Sequence of chain 1.D:
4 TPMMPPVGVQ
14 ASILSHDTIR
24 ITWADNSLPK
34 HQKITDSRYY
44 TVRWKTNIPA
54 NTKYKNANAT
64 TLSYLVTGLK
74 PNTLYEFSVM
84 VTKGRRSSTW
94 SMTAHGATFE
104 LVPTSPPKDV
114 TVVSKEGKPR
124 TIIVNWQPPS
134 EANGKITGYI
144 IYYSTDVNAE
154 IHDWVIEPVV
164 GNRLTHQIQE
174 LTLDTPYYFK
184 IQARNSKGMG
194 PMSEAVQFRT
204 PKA

Binding-site contacts:
Ligand atom O6 contacts residue TYR42 of chain 1.D at 4.2 Å.
Ligand atom C5 contacts residue TYR42 of chain 1.D at 3.4 Å (hydrophobic).
Ligand atom C2 contacts residue ASN61 of chain 1.D at 2.4 Å.
Ligand atom C8 contacts residue ALA60 of chain 1.D at 4.2 Å (hydrophobic).
Ligand atom C7 contacts residue ASN61 of chain 1.D at 3.7 Å.
Ligand atom C4 contacts residue ASN61 of chain 1.D at 4.1 Å.
Ligand atom C8 contacts residue ASN59 of chain 1.D at 3.6 Å.
Ligand atom C1 contacts residue TYR42 of chain 1.D at 3.9 Å (hydrophobic).
Ligand atom C1 contacts residue ASN61 of chain 1.D at 1.4 Å.
Ligand atom O5 contacts residue TYR42 of chain 1.D at 3.5 Å.
Ligand atom C6 contacts residue TYR42 of chain 1.D at 3.2 Å (hydrophobic).
Ligand atom N2 contacts residue ASN61 of chain 1.D at 2.9 Å (h-bond).
Ligand atom C5 contacts residue ASN61 of chain 1.D at 3.6 Å.
Ligand atom C3 contacts residue ASN61 of chain 1.D at 3.7 Å.
Ligand atom O7 contacts residue ASN61 of chain 1.D at 4.1 Å.
Ligand atom O5 contacts residue ASN61 of chain 1.D at 2.3 Å (h-bond).

The small molecule below binds the protein below.
Small molecule (SMILES): CC(=O)N[C@@H]1[C@@H](O)[C@H](O)[C@@H](CO)O[C@H]1O